Sequence of chain 1.D:
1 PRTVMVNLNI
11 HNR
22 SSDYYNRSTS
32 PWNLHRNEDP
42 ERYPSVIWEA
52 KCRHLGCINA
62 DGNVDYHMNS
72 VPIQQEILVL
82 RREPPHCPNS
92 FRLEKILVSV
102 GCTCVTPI

The protein below binds the small molecule below.
Small molecule (SMILES): CC(C)[C@H](NC(=O)COCCNC(=O)OC(C)(C)C)C(=O)N[C@@H](CC(=O)O)Cc1ccc(NC(=O)[C@H](Cc2ccccc2Cl)NC(=O)C(F)(F)c2ccccc2)cc1

Sequence of chain 1.C:
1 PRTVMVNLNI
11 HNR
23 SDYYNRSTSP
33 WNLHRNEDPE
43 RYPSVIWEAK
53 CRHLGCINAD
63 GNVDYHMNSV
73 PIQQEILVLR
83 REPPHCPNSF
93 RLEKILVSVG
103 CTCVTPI

Binding-site contacts:
Ligand atom C5 contacts residue ILE48 of chain 1.D at 3.4 Å (hydrophobic).
Ligand atom C25 contacts residue LEU79 of chain 1.D at 3.4 Å (hydrophobic).
Ligand atom C31 contacts residue VAL80 of chain 1.D at 3.3 Å (hydrophobic).
Ligand atom N4 contacts residue LEU79 of chain 1.C at 2.9 Å (h-bond).
Ligand atom C31 contacts residue LEU79 of chain 1.D at 3.0 Å (hydrophobic).
Ligand atom O6 contacts residue PRO45 of chain 1.D at 3.7 Å.
Ligand atom C31 contacts residue LEU81 of chain 1.D at 3.5 Å (hydrophobic).
Ligand atom O3 contacts residue LEU79 of chain 1.C at 3.3 Å.
Ligand atom C9 contacts residue TRP49 of chain 1.D at 3.6 Å (hydrophobic).
Ligand atom C25 contacts residue LEU79 of chain 1.C at 3.5 Å (hydrophobic).
Ligand atom C32 contacts residue LEU79 of chain 1.D at 2.6 Å (hydrophobic).
Ligand atom C30 contacts residue LEU94 of chain 1.D at 3.1 Å (hydrophobic).
Ligand atom C38 contacts residue GLN76 of chain 1.D at 3.5 Å.
Ligand atom C36 contacts residue PRO45 of chain 1.C at 3.7 Å (hydrophobic).
Ligand atom N3 contacts residue LEU79 of chain 1.D at 3.1 Å (h-bond).
Ligand atom N3 contacts residue ILE78 of chain 1.D at 3.6 Å.
Ligand atom C39 contacts residue GLN76 of chain 1.D at 3.5 Å.
Ligand atom C1 contacts residue ILE78 of chain 1.D at 3.6 Å (hydrophobic).
Ligand atom F contacts residue LEU79 of chain 1.C at 3.0 Å.
Ligand atom O1 contacts residue TRP49 of chain 1.D at 2.9 Å.
Ligand atom C23 contacts residue TYR44 of chain 1.D at 3.7 Å (hydrophobic).
Ligand atom O8 contacts residue ILE78 of chain 1.C at 3.5 Å.
Ligand atom C29 contacts residue LEU94 of chain 1.D at 3.5 Å (hydrophobic).
Ligand atom F contacts residue ILE78 of chain 1.C at 3.5 Å.
Ligand atom C23 contacts residue PRO45 of chain 1.D at 3.3 Å (hydrophobic).
Ligand atom F1 contacts residue LEU79 of chain 1.D at 3.7 Å.
Ligand atom C26 contacts residue LEU79 of chain 1.C at 3.2 Å (hydrophobic).
Ligand atom C3 contacts residue GLU77 of chain 1.C at 3.7 Å.
Ligand atom F1 contacts residue PRO45 of chain 1.C at 3.4 Å.
Ligand atom C40 contacts residue ILE78 of chain 1.C at 3.3 Å (hydrophobic).
Ligand atom C30 contacts residue LEU81 of chain 1.D at 3.2 Å (hydrophobic).
Ligand atom C22 contacts residue LEU81 of chain 1.D at 3.7 Å (hydrophobic).
Ligand atom F contacts residue PRO45 of chain 1.C at 3.5 Å.
Ligand atom O8 contacts residue LEU79 of chain 1.C at 2.9 Å (h-bond).
Ligand atom C8 contacts residue VAL47 of chain 1.D at 3.5 Å (hydrophobic).
Ligand atom O5 contacts residue LYS96 of chain 1.C at 3.6 Å.
Ligand atom O5 contacts residue GLU77 of chain 1.C at 3.5 Å (salt-bridge).
Ligand atom C30 contacts residue LEU79 of chain 1.D at 3.7 Å (hydrophobic).
Ligand atom O7 contacts residue LEU79 of chain 1.D at 2.8 Å (h-bond).
Ligand atom C27 contacts residue LEU79 of chain 1.D at 3.5 Å (hydrophobic).